Sequence of chain 46.A:
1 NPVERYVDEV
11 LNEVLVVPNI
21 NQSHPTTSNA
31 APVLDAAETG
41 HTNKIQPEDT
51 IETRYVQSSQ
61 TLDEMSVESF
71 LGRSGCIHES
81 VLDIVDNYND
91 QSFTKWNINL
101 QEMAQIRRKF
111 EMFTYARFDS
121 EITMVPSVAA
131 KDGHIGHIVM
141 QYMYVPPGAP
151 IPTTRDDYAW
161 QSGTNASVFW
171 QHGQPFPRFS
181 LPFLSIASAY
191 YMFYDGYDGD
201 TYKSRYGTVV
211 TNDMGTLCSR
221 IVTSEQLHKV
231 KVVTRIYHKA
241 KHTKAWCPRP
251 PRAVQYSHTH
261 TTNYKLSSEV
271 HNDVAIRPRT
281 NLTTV

A small-molecule ligand and the protein it binds are described below.
Small molecule (SMILES): Cc1cc(CCCOc2c(C)cc(-n3nnc(C)n3)cc2C)on1

Binding-site contacts:
Ligand atom CM4 contacts residue TYR144 of chain 46.A at 3.8 Å (hydrophobic).
Ligand atom C3C contacts residue LEU181 of chain 46.A at 4.0 Å (hydrophobic).
Ligand atom N2A contacts residue PHE179 of chain 46.A at 3.3 Å.
Ligand atom CM4 contacts residue VAL168 of chain 46.A at 3.9 Å (hydrophobic).
Ligand atom C1B contacts residue ILE98 of chain 46.A at 3.6 Å (hydrophobic).
Ligand atom N1A contacts residue PHE179 of chain 46.A at 3.2 Å.
Ligand atom CM6 contacts residue TYR144 of chain 46.A at 3.7 Å (hydrophobic).
Ligand atom CM6 contacts residue LEU181 of chain 46.A at 3.8 Å (hydrophobic).
Ligand atom O1 contacts residue MET214 of chain 46.A at 3.2 Å.
Ligand atom O1 contacts residue LEU100 of chain 46.A at 3.8 Å.
Ligand atom N3A contacts residue PHE179 of chain 46.A at 3.6 Å.
Ligand atom C4 contacts residue MET214 of chain 46.A at 4.0 Å (hydrophobic).
Ligand atom CM6 contacts residue LEU184 of chain 46.A at 3.6 Å (hydrophobic).
Ligand atom O1B contacts residue ILE98 of chain 46.A at 3.1 Å.
Ligand atom N2A contacts residue TYR144 of chain 46.A at 4.0 Å.
Ligand atom C6B contacts residue ILE98 of chain 46.A at 3.8 Å (hydrophobic).
Ligand atom CM2 contacts residue ILE77 of chain 46.A at 3.9 Å (hydrophobic).
Ligand atom C4 contacts residue LEU100 of chain 46.A at 3.8 Å (hydrophobic).
Ligand atom C4A contacts residue TYR144 of chain 46.A at 3.5 Å (hydrophobic).
Ligand atom CM2 contacts residue ILE122 of chain 46.A at 3.9 Å (hydrophobic).
Ligand atom N3A contacts residue TYR144 of chain 46.A at 3.2 Å.
Ligand atom N5A contacts residue LEU217 of chain 46.A at 3.7 Å.
Ligand atom C5B contacts residue LEU181 of chain 46.A at 3.6 Å (hydrophobic).
Ligand atom C6B contacts residue LEU181 of chain 46.A at 3.5 Å (hydrophobic).
Ligand atom CM3 contacts residue TYR190 of chain 46.A at 3.8 Å (hydrophobic).
Ligand atom N1A contacts residue LEU217 of chain 46.A at 3.4 Å.
Ligand atom C1C contacts residue MET214 of chain 46.A at 3.4 Å (hydrophobic).
Ligand atom C5B contacts residue TYR144 of chain 46.A at 3.7 Å (hydrophobic).
Ligand atom C5 contacts residue MET214 of chain 46.A at 3.7 Å (hydrophobic).
Ligand atom C4 contacts residue TYR190 of chain 46.A at 3.8 Å (hydrophobic).
Ligand atom N2 contacts residue LEU100 of chain 46.A at 3.8 Å.
Ligand atom C5 contacts residue LEU100 of chain 46.A at 4.0 Å (hydrophobic).
Ligand atom CM4 contacts residue ALA166 of chain 46.A at 3.1 Å (hydrophobic).
Ligand atom C4A contacts residue PHE179 of chain 46.A at 3.5 Å (hydrophobic).
Ligand atom N2 contacts residue MET214 of chain 46.A at 3.7 Å.
Ligand atom CM4 contacts residue TYR142 of chain 46.A at 3.9 Å (hydrophobic).
Ligand atom C3 contacts residue LEU100 of chain 46.A at 3.7 Å (hydrophobic).
Ligand atom C1B contacts residue LEU181 of chain 46.A at 3.9 Å (hydrophobic).
Ligand atom N1A contacts residue MET124 of chain 46.A at 3.9 Å.
Ligand atom N5A contacts residue PHE179 of chain 46.A at 3.2 Å.